Sequence of chain 1.A:
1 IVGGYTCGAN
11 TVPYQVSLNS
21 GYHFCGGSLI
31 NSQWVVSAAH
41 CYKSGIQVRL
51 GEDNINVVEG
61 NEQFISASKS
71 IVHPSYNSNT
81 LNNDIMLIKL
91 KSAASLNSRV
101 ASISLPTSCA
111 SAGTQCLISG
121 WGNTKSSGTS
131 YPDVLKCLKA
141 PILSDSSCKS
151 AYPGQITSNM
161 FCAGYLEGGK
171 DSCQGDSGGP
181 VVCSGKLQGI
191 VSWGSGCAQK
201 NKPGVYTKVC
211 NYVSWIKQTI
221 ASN

Binding-site contacts:
Ligand atom C26 contacts residue CYS173 of chain 1.A at 3.5 Å (hydrophobic).
Ligand atom C48 contacts residue THR80 of chain 1.A at 3.3 Å.
Ligand atom N46 contacts residue TRP193 of chain 1.A at 3.8 Å.
Ligand atom C7 contacts residue SER192 of chain 1.A at 3.8 Å.
Ligand atom O32 contacts residue TRP193 of chain 1.A at 3.5 Å.
Ligand atom C24 contacts residue SER192 of chain 1.A at 3.8 Å.
Ligand atom C30 contacts residue GLN174 of chain 1.A at 3.4 Å.
Ligand atom N47 contacts residue SER172 of chain 1.A at 3.3 Å (h-bond).
Ligand atom C30 contacts residue GLY194 of chain 1.A at 3.5 Å.
Ligand atom N47 contacts residue GLY196 of chain 1.A at 2.9 Å (h-bond).
Ligand atom C28 contacts residue SER172 of chain 1.A at 3.8 Å.
Ligand atom C46 contacts residue TRP193 of chain 1.A at 3.3 Å (hydrophobic).
Ligand atom C48 contacts residue LEU81 of chain 1.A at 3.6 Å (hydrophobic).
Ligand atom C29 contacts residue GLY196 of chain 1.A at 3.6 Å.
Ligand atom C25 contacts residue GLN174 of chain 1.A at 3.7 Å.
Ligand atom N23 contacts residue SER177 of chain 1.A at 3.7 Å.
Ligand atom N47 contacts residue CYS197 of chain 1.A at 3.7 Å.
Ligand atom C21 contacts residue SER172 of chain 1.A at 3.1 Å.
Ligand atom C21 contacts residue ASP171 of chain 1.A at 3.4 Å.
Ligand atom O22 contacts residue GLN174 of chain 1.A at 3.1 Å (h-bond).
Ligand atom C28 contacts residue TRP193 of chain 1.A at 3.7 Å (hydrophobic).
Ligand atom C48 contacts residue ASN79 of chain 1.A at 3.4 Å.
Ligand atom N23 contacts residue SER192 of chain 1.A at 2.9 Å (h-bond).
Ligand atom C24 contacts residue GLN174 of chain 1.A at 3.5 Å.
Ligand atom C21 contacts residue TRP193 of chain 1.A at 3.8 Å (hydrophobic).
Ligand atom C1 contacts residue SER192 of chain 1.A at 3.7 Å.
Ligand atom C27 contacts residue SER172 of chain 1.A at 3.6 Å.
Ligand atom N46 contacts residue SER172 of chain 1.A at 3.0 Å (h-bond).
Ligand atom C24 contacts residue SER177 of chain 1.A at 3.4 Å.
Ligand atom N46 contacts residue ASP171 of chain 1.A at 2.8 Å (salt-bridge).
Ligand atom C29 contacts residue TRP193 of chain 1.A at 3.4 Å (hydrophobic).
Ligand atom N47 contacts residue ASP171 of chain 1.A at 2.6 Å (salt-bridge).
Ligand atom N46 contacts residue GLY204 of chain 1.A at 3.2 Å.
Ligand atom C30 contacts residue TRP193 of chain 1.A at 3.8 Å (hydrophobic).
Ligand atom C27 contacts residue CYS173 of chain 1.A at 3.6 Å (hydrophobic).
Ligand atom C1 contacts residue LEU81 of chain 1.A at 3.7 Å (hydrophobic).
Ligand atom C2 contacts residue HIS40 of chain 1.A at 3.3 Å.
Ligand atom C29 contacts residue GLY194 of chain 1.A at 3.2 Å.
Ligand atom C47 contacts residue THR80 of chain 1.A at 3.6 Å.
Ligand atom C45 contacts residue TRP193 of chain 1.A at 3.8 Å (hydrophobic).

A protein and the small-molecule ligand that binds it are described below.
Small molecule (SMILES): [H]/N=C(\N)c1ccc(CNC(=O)[C@@H]2CCCN2C(=O)COC2CCCCC2)cc1